Sequence of chain 1.A:
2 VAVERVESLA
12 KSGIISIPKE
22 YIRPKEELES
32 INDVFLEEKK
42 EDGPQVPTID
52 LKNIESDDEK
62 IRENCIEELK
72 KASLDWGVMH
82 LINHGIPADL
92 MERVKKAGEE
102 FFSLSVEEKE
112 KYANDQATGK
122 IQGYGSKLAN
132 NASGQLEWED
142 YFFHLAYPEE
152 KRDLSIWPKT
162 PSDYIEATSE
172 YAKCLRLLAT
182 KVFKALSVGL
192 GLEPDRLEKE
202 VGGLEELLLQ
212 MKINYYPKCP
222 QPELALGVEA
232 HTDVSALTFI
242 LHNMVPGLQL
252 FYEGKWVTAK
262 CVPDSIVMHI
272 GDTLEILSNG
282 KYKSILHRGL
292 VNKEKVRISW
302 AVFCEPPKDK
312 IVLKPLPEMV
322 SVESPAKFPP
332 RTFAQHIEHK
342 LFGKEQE

Binding-site contacts:
Ligand atom O4 contacts residue TYR217 of chain 1.A at 2.8 Å (h-bond).
Ligand atom C1 contacts residue DQH1 of chain 1.E at 4.0 Å.
Ligand atom C4 contacts residue TYR217 of chain 1.A at 4.2 Å (hydrophobic).
Ligand atom C1 contacts residue FE1 of chain 1.G at 3.1 Å.
Ligand atom C1 contacts residue PHE304 of chain 1.A at 4.2 Å (hydrophobic).
Ligand atom O3 contacts residue LEU249 of chain 1.A at 3.9 Å.
Ligand atom O1 contacts residue DQH1 of chain 1.E at 4.5 Å.
Ligand atom O2 contacts residue PHE304 of chain 1.A at 4.0 Å.
Ligand atom O4 contacts residue SER300 of chain 1.A at 2.7 Å (h-bond).
Ligand atom C5 contacts residue SER300 of chain 1.A at 3.5 Å.
Ligand atom C5 contacts residue TYR217 of chain 1.A at 3.8 Å (hydrophobic).
Ligand atom O4 contacts residue ASN215 of chain 1.A at 4.1 Å.
Ligand atom C2 contacts residue FE1 of chain 1.G at 3.1 Å.
Ligand atom O1 contacts residue ALA302 of chain 1.A at 4.4 Å.
Ligand atom C3 contacts residue VAL229 of chain 1.A at 3.8 Å (hydrophobic).
Ligand atom O1 contacts residue PHE304 of chain 1.A at 3.9 Å.
Ligand atom O2 contacts residue ASP234 of chain 1.A at 3.6 Å.
Ligand atom O5 contacts residue HIS288 of chain 1.A at 3.4 Å (h-bond).
Ligand atom O3 contacts residue ARG298 of chain 1.A at 3.0 Å (salt-bridge).
Ligand atom O3 contacts residue SER300 of chain 1.A at 4.2 Å.
Ligand atom C5 contacts residue ARG298 of chain 1.A at 3.6 Å.
Ligand atom O5 contacts residue FE1 of chain 1.G at 2.3 Å.
Ligand atom O1 contacts residue FE1 of chain 1.G at 4.4 Å.
Ligand atom O2 contacts residue FE1 of chain 1.G at 2.3 Å.
Ligand atom C3 contacts residue ASN215 of chain 1.A at 3.9 Å.
Ligand atom C3 contacts residue TYR217 of chain 1.A at 3.5 Å (hydrophobic).
Ligand atom C4 contacts residue SER300 of chain 1.A at 4.1 Å.
Ligand atom O2 contacts residue MES1 of chain 1.C at 4.3 Å.
Ligand atom O4 contacts residue ARG298 of chain 1.A at 3.0 Å (salt-bridge).
Ligand atom O2 contacts residue DQH1 of chain 1.E at 2.9 Å (h-bond).
Ligand atom O5 contacts residue HIS232 of chain 1.A at 3.2 Å (h-bond).
Ligand atom C4 contacts residue ASN215 of chain 1.A at 4.4 Å.
Ligand atom O1 contacts residue ASN215 of chain 1.A at 3.3 Å (h-bond).
Ligand atom C4 contacts residue ILE241 of chain 1.A at 4.5 Å (hydrophobic).
Ligand atom C2 contacts residue VAL229 of chain 1.A at 4.4 Å (hydrophobic).
Ligand atom O1 contacts residue LYS213 of chain 1.A at 4.2 Å.
Ligand atom O2 contacts residue HIS232 of chain 1.A at 3.3 Å (h-bond).
Ligand atom C1 contacts residue HIS232 of chain 1.A at 4.2 Å.
Ligand atom C2 contacts residue HIS232 of chain 1.A at 4.1 Å.
Ligand atom C1 contacts residue ASN215 of chain 1.A at 4.4 Å.

The small molecule below binds the protein below.
Small molecule (SMILES): O=C(O)CCC(=O)C(=O)O